A protein and the small-molecule ligand that binds it are described below.
Small molecule (SMILES): OC[C@H]1O[C@H](O[C@H]2[C@H](O)[C@@H](O)[C@@H](O)O[C@@H]2CO)[C@H](O)[C@@H](O)[C@@H]1O

Sequence of chain 1.A:
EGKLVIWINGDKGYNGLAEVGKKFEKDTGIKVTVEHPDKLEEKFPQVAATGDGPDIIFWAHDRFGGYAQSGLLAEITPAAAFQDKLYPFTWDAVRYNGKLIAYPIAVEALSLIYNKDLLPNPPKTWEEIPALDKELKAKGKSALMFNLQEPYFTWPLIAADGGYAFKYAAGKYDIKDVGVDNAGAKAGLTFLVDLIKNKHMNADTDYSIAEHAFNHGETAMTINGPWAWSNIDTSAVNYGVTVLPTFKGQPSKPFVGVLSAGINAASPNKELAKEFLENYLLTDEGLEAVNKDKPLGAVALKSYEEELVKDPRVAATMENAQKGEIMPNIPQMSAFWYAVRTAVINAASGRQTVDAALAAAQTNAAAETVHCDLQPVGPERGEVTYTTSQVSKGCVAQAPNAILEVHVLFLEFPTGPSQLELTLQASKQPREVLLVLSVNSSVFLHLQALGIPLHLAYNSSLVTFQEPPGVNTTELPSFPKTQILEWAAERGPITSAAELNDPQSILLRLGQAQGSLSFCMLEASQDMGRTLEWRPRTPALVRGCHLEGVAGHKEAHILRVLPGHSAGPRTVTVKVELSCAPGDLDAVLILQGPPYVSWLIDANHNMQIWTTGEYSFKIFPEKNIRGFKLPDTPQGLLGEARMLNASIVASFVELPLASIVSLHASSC

Binding-site contacts:
Ligand atom O5 contacts residue TRP239 of chain 1.A at 4.2 Å.
Ligand atom C2 contacts residue TRP349 of chain 1.A at 4.2 Å (hydrophobic).
Ligand atom O2 contacts residue TRP239 of chain 1.A at 4.2 Å.
Ligand atom C3 contacts residue ASP74 of chain 1.A at 3.4 Å.
Ligand atom C2 contacts residue TRP239 of chain 1.A at 4.0 Å (hydrophobic).
Ligand atom O6 contacts residue PHE165 of chain 1.A at 3.9 Å.
Ligand atom C6 contacts residue TYR164 of chain 1.A at 3.9 Å (hydrophobic).
Ligand atom C1 contacts residue TRP239 of chain 1.A at 3.8 Å (hydrophobic).
Ligand atom O3 contacts residue ASP74 of chain 1.A at 2.3 Å (salt-bridge).
Ligand atom C2 contacts residue TRP71 of chain 1.A at 4.2 Å (hydrophobic).
Ligand atom O6 contacts residue TYR164 of chain 1.A at 3.4 Å (h-bond).
Ligand atom O6 contacts residue GLU162 of chain 1.A at 2.9 Å (salt-bridge).
Ligand atom C4 contacts residue ARG75 of chain 1.A at 4.0 Å.
Ligand atom O3 contacts residue GLU120 of chain 1.A at 4.1 Å.
Ligand atom O2 contacts residue ALA72 of chain 1.A at 3.3 Å.
Ligand atom O2 contacts residue ASP74 of chain 1.A at 2.4 Å (salt-bridge).
Ligand atom O2 contacts residue LYS24 of chain 1.A at 3.4 Å (salt-bridge).
Ligand atom O5 contacts residue TYR164 of chain 1.A at 3.5 Å.
Ligand atom O5 contacts residue TRP349 of chain 1.A at 4.1 Å.
Ligand atom C4 contacts residue TRP349 of chain 1.A at 4.0 Å (hydrophobic).
Ligand atom O2 contacts residue GLU120 of chain 1.A at 2.2 Å (salt-bridge).
Ligand atom O2 contacts residue MET339 of chain 1.A at 3.8 Å.
Ligand atom C2 contacts residue GLU120 of chain 1.A at 3.4 Å.
Ligand atom O3 contacts residue TRP349 of chain 1.A at 4.0 Å.
Ligand atom C6 contacts residue GLU162 of chain 1.A at 3.3 Å.
Ligand atom O6 contacts residue PRO163 of chain 1.A at 3.5 Å.
Ligand atom O2 contacts residue TRP71 of chain 1.A at 3.5 Å (h-bond).
Ligand atom C1 contacts residue TYR164 of chain 1.A at 3.9 Å (hydrophobic).
Ligand atom C6 contacts residue PRO163 of chain 1.A at 4.1 Å (hydrophobic).
Ligand atom C4 contacts residue TYR164 of chain 1.A at 4.0 Å (hydrophobic).
Ligand atom O3 contacts residue ARG75 of chain 1.A at 3.0 Å (salt-bridge).
Ligand atom C1 contacts residue LYS24 of chain 1.A at 4.1 Å.
Ligand atom C3 contacts residue TRP71 of chain 1.A at 3.6 Å (hydrophobic).
Ligand atom C2 contacts residue ASP74 of chain 1.A at 3.1 Å.
Ligand atom O3 contacts residue ALA72 of chain 1.A at 3.5 Å.
Ligand atom O1 contacts residue LYS24 of chain 1.A at 3.8 Å.
Ligand atom O3 contacts residue TRP71 of chain 1.A at 3.4 Å (h-bond).
Ligand atom O4 contacts residue ARG75 of chain 1.A at 3.1 Å (salt-bridge).
Ligand atom C3 contacts residue ARG75 of chain 1.A at 4.1 Å.
Ligand atom C6 contacts residue TRP349 of chain 1.A at 4.0 Å (hydrophobic).